Binding-site contacts:
Ligand atom C2 contacts residue ASN61 of chain 1.C at 2.6 Å.
Ligand atom C5 contacts residue ASN61 of chain 1.C at 3.7 Å.
Ligand atom C4 contacts residue ASN61 of chain 1.C at 4.3 Å.
Ligand atom O6 contacts residue TYR28 of chain 1.C at 3.8 Å.
Ligand atom N2 contacts residue ASN61 of chain 1.C at 3.0 Å (h-bond).
Ligand atom O5 contacts residue ASN61 of chain 1.C at 2.4 Å (h-bond).
Ligand atom C4 contacts residue TYR28 of chain 1.C at 4.2 Å (hydrophobic).
Ligand atom C1 contacts residue ASN61 of chain 1.C at 1.4 Å.
Ligand atom C3 contacts residue ASN61 of chain 1.C at 3.9 Å.
Ligand atom C5 contacts residue TYR28 of chain 1.C at 4.3 Å (hydrophobic).
Ligand atom C6 contacts residue TYR28 of chain 1.C at 3.7 Å (hydrophobic).
Ligand atom O5 contacts residue TYR28 of chain 1.C at 3.9 Å.
Ligand atom C7 contacts residue ASN61 of chain 1.C at 4.2 Å.

Sequence of chain 1.C:
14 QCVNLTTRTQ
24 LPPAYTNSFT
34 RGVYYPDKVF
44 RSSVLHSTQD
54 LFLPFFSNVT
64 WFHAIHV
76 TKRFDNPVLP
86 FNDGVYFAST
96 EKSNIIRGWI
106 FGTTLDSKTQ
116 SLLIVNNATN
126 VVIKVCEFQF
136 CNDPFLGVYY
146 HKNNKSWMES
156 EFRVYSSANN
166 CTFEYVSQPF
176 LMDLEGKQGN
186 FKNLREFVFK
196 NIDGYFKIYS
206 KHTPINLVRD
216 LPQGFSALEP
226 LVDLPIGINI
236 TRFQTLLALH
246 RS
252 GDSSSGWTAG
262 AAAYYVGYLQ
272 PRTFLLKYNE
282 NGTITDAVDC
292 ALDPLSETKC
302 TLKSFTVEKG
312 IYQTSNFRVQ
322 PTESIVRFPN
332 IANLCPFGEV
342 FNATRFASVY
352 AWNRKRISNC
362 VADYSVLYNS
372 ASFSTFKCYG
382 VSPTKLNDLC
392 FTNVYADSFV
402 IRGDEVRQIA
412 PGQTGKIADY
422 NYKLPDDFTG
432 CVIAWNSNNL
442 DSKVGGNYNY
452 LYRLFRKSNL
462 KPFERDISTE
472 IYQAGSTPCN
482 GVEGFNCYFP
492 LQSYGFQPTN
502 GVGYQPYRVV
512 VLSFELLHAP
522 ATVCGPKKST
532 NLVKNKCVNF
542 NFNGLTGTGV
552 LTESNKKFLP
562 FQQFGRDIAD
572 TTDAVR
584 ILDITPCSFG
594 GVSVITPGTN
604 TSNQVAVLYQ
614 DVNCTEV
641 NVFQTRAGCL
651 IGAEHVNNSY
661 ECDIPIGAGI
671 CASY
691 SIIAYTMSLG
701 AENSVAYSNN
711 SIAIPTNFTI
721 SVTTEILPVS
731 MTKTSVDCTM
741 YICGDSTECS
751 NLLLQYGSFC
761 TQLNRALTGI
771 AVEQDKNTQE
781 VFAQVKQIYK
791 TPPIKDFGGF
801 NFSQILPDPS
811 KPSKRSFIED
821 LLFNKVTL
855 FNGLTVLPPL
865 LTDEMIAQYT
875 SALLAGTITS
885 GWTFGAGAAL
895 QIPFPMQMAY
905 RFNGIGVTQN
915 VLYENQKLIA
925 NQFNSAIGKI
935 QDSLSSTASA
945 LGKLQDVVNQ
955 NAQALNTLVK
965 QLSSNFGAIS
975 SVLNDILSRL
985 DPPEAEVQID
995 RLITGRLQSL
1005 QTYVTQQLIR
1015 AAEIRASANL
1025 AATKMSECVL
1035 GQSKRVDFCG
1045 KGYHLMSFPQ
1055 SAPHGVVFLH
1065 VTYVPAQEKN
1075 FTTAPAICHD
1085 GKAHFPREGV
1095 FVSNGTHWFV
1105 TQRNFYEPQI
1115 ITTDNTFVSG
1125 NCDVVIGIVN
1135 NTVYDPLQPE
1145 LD

The small molecule below binds the protein below.
Small molecule (SMILES): CC(=O)N[C@@H]1[C@@H](O)[C@H](O)[C@@H](CO)O[C@H]1O